Sequence of chain 1.A:
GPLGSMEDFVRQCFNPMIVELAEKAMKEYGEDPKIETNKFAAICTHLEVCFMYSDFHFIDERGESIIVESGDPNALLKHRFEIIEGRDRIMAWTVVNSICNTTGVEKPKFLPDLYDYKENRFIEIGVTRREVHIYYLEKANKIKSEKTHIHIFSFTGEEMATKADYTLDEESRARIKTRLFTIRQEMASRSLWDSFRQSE

Binding-site contacts:
Ligand atom C18 contacts residue HIS78 of chain 1.A at 3.2 Å.
Ligand atom O19 contacts residue ILE157 of chain 1.A at 3.1 Å (h-bond).
Ligand atom O01 contacts residue MN1 of chain 1.C at 2.0 Å.
Ligand atom O01 contacts residue MN1 of chain 1.B at 2.2 Å.
Ligand atom N14 contacts residue LYS71 of chain 1.A at 3.4 Å.
Ligand atom N17 contacts residue HIS78 of chain 1.A at 3.9 Å.
Ligand atom C03 contacts residue GLU117 of chain 1.A at 3.1 Å.
Ligand atom N16 contacts residue ALA74 of chain 1.A at 3.3 Å.
Ligand atom C18 contacts residue MN1 of chain 1.B at 2.8 Å.
Ligand atom N16 contacts residue LYS71 of chain 1.A at 4.1 Å.
Ligand atom O19 contacts residue MN1 of chain 1.B at 2.2 Å.
Ligand atom O19 contacts residue HIS78 of chain 1.A at 3.1 Å (h-bond).
Ligand atom O01 contacts residue ASP145 of chain 1.A at 3.0 Å (salt-bridge).
Ligand atom C02 contacts residue GLU117 of chain 1.A at 3.5 Å.
Ligand atom N15 contacts residue ARG161 of chain 1.A at 3.6 Å.
Ligand atom C03 contacts residue HIS78 of chain 1.A at 3.5 Å.
Ligand atom C18 contacts residue LYS171 of chain 1.A at 3.6 Å.
Ligand atom C02 contacts residue MN1 of chain 1.C at 3.1 Å.
Ligand atom N16 contacts residue ARG161 of chain 1.A at 3.0 Å (salt-bridge).
Ligand atom N15 contacts residue ALA74 of chain 1.A at 4.1 Å.
Ligand atom C09 contacts residue ALA74 of chain 1.A at 4.0 Å (hydrophobic).
Ligand atom O19 contacts residue LYS171 of chain 1.A at 2.8 Å (salt-bridge).
Ligand atom C03 contacts residue MN1 of chain 1.C at 3.4 Å.
Ligand atom C10 contacts residue ILE75 of chain 1.A at 3.9 Å (hydrophobic).
Ligand atom C08 contacts residue ALA74 of chain 1.A at 3.9 Å (hydrophobic).
Ligand atom C02 contacts residue GLU156 of chain 1.A at 4.1 Å.
Ligand atom C12 contacts residue LYS71 of chain 1.A at 4.0 Å.
Ligand atom C18 contacts residue GLU156 of chain 1.A at 4.0 Å.
Ligand atom O19 contacts residue GLU156 of chain 1.A at 3.2 Å (salt-bridge).
Ligand atom N17 contacts residue LYS171 of chain 1.A at 4.1 Å.
Ligand atom N15 contacts residue LYS71 of chain 1.A at 3.7 Å.
Ligand atom N17 contacts residue MN1 of chain 1.B at 4.1 Å.
Ligand atom O01 contacts residue GLU156 of chain 1.A at 3.3 Å (salt-bridge).
Ligand atom C11 contacts residue ILE75 of chain 1.A at 3.9 Å (hydrophobic).
Ligand atom O01 contacts residue GLU117 of chain 1.A at 3.1 Å (salt-bridge).
Ligand atom O01 contacts residue HIS78 of chain 1.A at 3.0 Å.
Ligand atom C02 contacts residue HIS78 of chain 1.A at 3.1 Å.
Ligand atom N13 contacts residue LYS71 of chain 1.A at 3.2 Å.
Ligand atom C02 contacts residue MN1 of chain 1.B at 2.9 Å.
Ligand atom C12 contacts residue ALA74 of chain 1.A at 3.9 Å (hydrophobic).

This small molecule binds to this protein.
Small molecule (SMILES): O=c1[nH]c(-c2ccc(-c3nnn[nH]3)cc2)ncc1O